Sequence of chain 1.E:
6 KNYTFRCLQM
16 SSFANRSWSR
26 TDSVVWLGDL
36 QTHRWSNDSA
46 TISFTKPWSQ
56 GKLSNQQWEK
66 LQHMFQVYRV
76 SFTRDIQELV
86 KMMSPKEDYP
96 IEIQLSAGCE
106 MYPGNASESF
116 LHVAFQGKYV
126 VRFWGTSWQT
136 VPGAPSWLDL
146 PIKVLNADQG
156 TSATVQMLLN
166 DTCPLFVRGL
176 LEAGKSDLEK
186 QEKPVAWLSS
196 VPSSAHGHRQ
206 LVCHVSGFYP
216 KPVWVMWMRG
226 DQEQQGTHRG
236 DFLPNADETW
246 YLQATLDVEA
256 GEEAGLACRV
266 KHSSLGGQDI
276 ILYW

This protein binds this small molecule.
Small molecule (SMILES): CC(=O)N[C@H]1[C@H](O[C@H]2[C@H](O)[C@@H](NC(C)=O)CO[C@@H]2CO[C@@H]2O[C@@H](C)[C@@H](O)[C@@H](O)[C@@H]2O)O[C@H](CO)[C@@H](O[C@@H]2O[C@H](CO)[C@@H](O)[C@H](O[C@H]3O[C@H](CO)[C@@H](O)[C@H](O)[C@@H]3O)[C@@H]2O)[C@@H]1O

Binding-site contacts:
Ligand atom N2 contacts residue GLN161 of chain 1.E at 3.0 Å (h-bond).
Ligand atom C2 contacts residue ASN165 of chain 1.E at 2.5 Å.
Ligand atom O7 contacts residue GLY130 of chain 1.E at 3.3 Å.
Ligand atom C3 contacts residue ASN165 of chain 1.E at 3.8 Å.
Ligand atom C3 contacts residue SER114 of chain 1.E at 4.0 Å.
Ligand atom C8 contacts residue GLN161 of chain 1.E at 3.6 Å.
Ligand atom C1 contacts residue ASN165 of chain 1.E at 1.4 Å.
Ligand atom C8 contacts residue TRP129 of chain 1.E at 4.2 Å (hydrophobic).
Ligand atom C6 contacts residue GLY130 of chain 1.E at 3.8 Å.
Ligand atom O6 contacts residue THR131 of chain 1.E at 4.0 Å.
Ligand atom O5 contacts residue GLY130 of chain 1.E at 3.5 Å (h-bond).
Ligand atom O3 contacts residue THR131 of chain 1.E at 3.7 Å.
Ligand atom C5 contacts residue GLY130 of chain 1.E at 3.9 Å.
Ligand atom C3 contacts residue THR131 of chain 1.E at 3.8 Å.
Ligand atom C5 contacts residue ASN165 of chain 1.E at 3.7 Å.
Ligand atom C6 contacts residue ASN165 of chain 1.E at 4.0 Å.
Ligand atom C1 contacts residue THR131 of chain 1.E at 4.2 Å.
Ligand atom O5 contacts residue THR131 of chain 1.E at 3.6 Å.
Ligand atom O3 contacts residue GLU113 of chain 1.E at 3.9 Å.
Ligand atom C7 contacts residue GLY130 of chain 1.E at 3.9 Å.
Ligand atom N2 contacts residue ASN165 of chain 1.E at 2.9 Å (h-bond).
Ligand atom C6 contacts residue PHE128 of chain 1.E at 4.1 Å (hydrophobic).
Ligand atom C4 contacts residue ASN165 of chain 1.E at 4.2 Å.
Ligand atom C3 contacts residue GLN161 of chain 1.E at 3.8 Å.
Ligand atom O7 contacts residue ASN165 of chain 1.E at 2.8 Å (h-bond).
Ligand atom O4 contacts residue THR131 of chain 1.E at 3.8 Å.
Ligand atom C4 contacts residue SER114 of chain 1.E at 3.6 Å.
Ligand atom C6 contacts residue LEU164 of chain 1.E at 3.9 Å (hydrophobic).
Ligand atom C2 contacts residue GLN161 of chain 1.E at 3.9 Å.
Ligand atom C5 contacts residue ASN165 of chain 1.E at 3.7 Å.
Ligand atom O4 contacts residue GLY130 of chain 1.E at 3.7 Å.
Ligand atom C3 contacts residue GLY130 of chain 1.E at 4.0 Å.
Ligand atom C7 contacts residue GLN161 of chain 1.E at 3.8 Å.
Ligand atom O4 contacts residue TRP129 of chain 1.E at 3.9 Å.
Ligand atom O3 contacts residue SER114 of chain 1.E at 3.2 Å (h-bond).
Ligand atom C4 contacts residue GLY130 of chain 1.E at 4.2 Å.
Ligand atom O5 contacts residue ASN165 of chain 1.E at 2.4 Å (h-bond).
Ligand atom O3 contacts residue GLN161 of chain 1.E at 3.9 Å.
Ligand atom O4 contacts residue SER114 of chain 1.E at 2.9 Å (h-bond).
Ligand atom C7 contacts residue ASN165 of chain 1.E at 3.0 Å.